This small molecule binds to this protein.
Small molecule (SMILES): N#Cc1c[nH]c2ncccc12

Sequence of chain 1.A:
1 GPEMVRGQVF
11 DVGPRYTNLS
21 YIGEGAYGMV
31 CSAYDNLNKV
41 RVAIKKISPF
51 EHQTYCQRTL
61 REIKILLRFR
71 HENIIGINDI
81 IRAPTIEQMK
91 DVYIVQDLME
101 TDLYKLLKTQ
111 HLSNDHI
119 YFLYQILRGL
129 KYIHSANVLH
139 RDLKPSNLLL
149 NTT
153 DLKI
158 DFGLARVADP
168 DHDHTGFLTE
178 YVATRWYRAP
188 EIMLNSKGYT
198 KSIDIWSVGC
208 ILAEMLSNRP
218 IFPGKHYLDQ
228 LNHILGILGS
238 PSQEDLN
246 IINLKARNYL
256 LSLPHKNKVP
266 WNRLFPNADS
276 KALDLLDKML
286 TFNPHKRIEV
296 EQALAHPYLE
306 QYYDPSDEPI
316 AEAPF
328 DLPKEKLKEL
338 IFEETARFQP

Binding-site contacts:
Ligand atom CAF contacts residue ASP97 of chain 1.A at 3.8 Å.
Ligand atom NAA contacts residue LYS45 of chain 1.A at 4.1 Å.
Ligand atom CAF contacts residue GLN96 of chain 1.A at 3.4 Å.
Ligand atom NAH contacts residue GLN96 of chain 1.A at 4.5 Å.
Ligand atom NAG contacts residue MET99 of chain 1.A at 2.9 Å (h-bond).
Ligand atom NAH contacts residue ASP97 of chain 1.A at 2.8 Å (salt-bridge).
Ligand atom NAH contacts residue LEU98 of chain 1.A at 4.3 Å.
Ligand atom CAD contacts residue MET99 of chain 1.A at 3.1 Å (hydrophobic).
Ligand atom CAK contacts residue LEU147 of chain 1.A at 4.5 Å (hydrophobic).
Ligand atom NAG contacts residue ALA43 of chain 1.A at 3.9 Å.
Ligand atom CAC contacts residue MET99 of chain 1.A at 4.3 Å (hydrophobic).
Ligand atom NAH contacts residue MET99 of chain 1.A at 4.2 Å.
Ligand atom CAB contacts residue VAL30 of chain 1.A at 4.5 Å (hydrophobic).
Ligand atom CAF contacts residue LEU147 of chain 1.A at 4.0 Å (hydrophobic).
Ligand atom NAG contacts residue ASP97 of chain 1.A at 3.9 Å.
Ligand atom NAH contacts residue LEU147 of chain 1.A at 4.1 Å.
Ligand atom CAE contacts residue VAL30 of chain 1.A at 4.3 Å (hydrophobic).
Ligand atom CAK contacts residue ALA43 of chain 1.A at 3.5 Å (hydrophobic).
Ligand atom CAI contacts residue ALA43 of chain 1.A at 4.0 Å (hydrophobic).
Ligand atom CAB contacts residue GLN96 of chain 1.A at 3.9 Å.
Ligand atom NAA contacts residue VAL30 of chain 1.A at 4.5 Å.
Ligand atom CAD contacts residue ILE22 of chain 1.A at 4.4 Å (hydrophobic).
Ligand atom CAK contacts residue LEU98 of chain 1.A at 4.4 Å (hydrophobic).
Ligand atom CAI contacts residue LEU147 of chain 1.A at 4.3 Å (hydrophobic).
Ligand atom NAA contacts residue GLN96 of chain 1.A at 4.1 Å.
Ligand atom CAJ contacts residue ALA43 of chain 1.A at 3.8 Å (hydrophobic).
Ligand atom CAB contacts residue CME157 of chain 1.A at 4.3 Å.
Ligand atom NAG contacts residue LEU98 of chain 1.A at 3.8 Å.
Ligand atom CAF contacts residue ALA43 of chain 1.A at 3.7 Å (hydrophobic).
Ligand atom NAH contacts residue ALA43 of chain 1.A at 3.4 Å.
Ligand atom CAK contacts residue ASP97 of chain 1.A at 3.7 Å.
Ligand atom CAD contacts residue LEU98 of chain 1.A at 3.8 Å (hydrophobic).
Ligand atom CAK contacts residue MET99 of chain 1.A at 3.8 Å (hydrophobic).
Ligand atom CAC contacts residue ILE22 of chain 1.A at 4.1 Å (hydrophobic).
Ligand atom CAI contacts residue GLN96 of chain 1.A at 4.0 Å.
Ligand atom NAA contacts residue CME157 of chain 1.A at 4.1 Å.